The protein below binds the small molecule below.
Small molecule (SMILES): CCSC(=N)N

Binding-site contacts:
Ligand atom C2 contacts residue HEM1 of chain 1.O at 3.5 Å.
Ligand atom C2 contacts residue PHE317 of chain 1.B at 3.8 Å (hydrophobic).
Ligand atom C2 contacts residue PRO298 of chain 1.B at 4.4 Å (hydrophobic).
Ligand atom N2 contacts residue TYR321 of chain 1.B at 3.6 Å.
Ligand atom C1 contacts residue GLY319 of chain 1.B at 4.5 Å.
Ligand atom C1 contacts residue SER318 of chain 1.B at 4.3 Å.
Ligand atom C1 contacts residue PRO298 of chain 1.B at 3.4 Å (hydrophobic).
Ligand atom C1 contacts residue ALA299 of chain 1.B at 4.4 Å (hydrophobic).
Ligand atom S contacts residue HEM1 of chain 1.O at 3.5 Å (h-bond).
Ligand atom C3 contacts residue PRO298 of chain 1.B at 3.9 Å (hydrophobic).
Ligand atom C3 contacts residue GLU325 of chain 1.B at 3.4 Å.
Ligand atom N2 contacts residue MET322 of chain 1.B at 4.0 Å.
Ligand atom N2 contacts residue PRO298 of chain 1.B at 3.8 Å.
Ligand atom S contacts residue GLY319 of chain 1.B at 3.9 Å.
Ligand atom C3 contacts residue HEM1 of chain 1.O at 3.7 Å.
Ligand atom C1 contacts residue PHE317 of chain 1.B at 3.7 Å (hydrophobic).
Ligand atom N2 contacts residue HEM1 of chain 1.O at 3.8 Å.
Ligand atom C1 contacts residue VAL300 of chain 1.B at 3.7 Å (hydrophobic).
Ligand atom N1 contacts residue GLU325 of chain 1.B at 2.7 Å (salt-bridge).
Ligand atom S contacts residue TRP320 of chain 1.B at 3.8 Å.
Ligand atom N1 contacts residue HEM1 of chain 1.O at 3.7 Å.
Ligand atom C3 contacts residue TRP320 of chain 1.B at 3.7 Å (hydrophobic).
Ligand atom N2 contacts residue TRP320 of chain 1.B at 2.8 Å (h-bond).
Ligand atom C2 contacts residue GLY319 of chain 1.B at 4.5 Å.
Ligand atom N2 contacts residue GLU325 of chain 1.B at 2.6 Å (salt-bridge).
Ligand atom S contacts residue PRO298 of chain 1.B at 4.2 Å.
Ligand atom N1 contacts residue PRO298 of chain 1.B at 4.4 Å.

Sequence of chain 1.B:
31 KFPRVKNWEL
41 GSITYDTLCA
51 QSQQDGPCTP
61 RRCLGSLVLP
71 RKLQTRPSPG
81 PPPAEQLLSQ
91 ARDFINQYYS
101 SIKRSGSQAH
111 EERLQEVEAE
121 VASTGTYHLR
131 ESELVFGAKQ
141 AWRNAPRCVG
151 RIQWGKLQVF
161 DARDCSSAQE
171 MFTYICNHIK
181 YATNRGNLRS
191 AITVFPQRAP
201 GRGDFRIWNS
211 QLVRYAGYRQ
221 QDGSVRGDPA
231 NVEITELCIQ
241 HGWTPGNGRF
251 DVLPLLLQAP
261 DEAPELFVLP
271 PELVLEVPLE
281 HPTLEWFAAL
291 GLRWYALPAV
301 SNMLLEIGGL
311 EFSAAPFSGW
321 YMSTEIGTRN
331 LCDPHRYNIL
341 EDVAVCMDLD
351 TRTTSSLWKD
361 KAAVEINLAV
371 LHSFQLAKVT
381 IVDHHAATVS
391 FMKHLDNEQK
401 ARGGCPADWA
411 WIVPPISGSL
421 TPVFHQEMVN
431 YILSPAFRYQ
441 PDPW